This protein binds this small molecule.
Small molecule (SMILES): O=C(O)c1cc(O)c(O)c(O)c1

Sequence of chain 1.B:
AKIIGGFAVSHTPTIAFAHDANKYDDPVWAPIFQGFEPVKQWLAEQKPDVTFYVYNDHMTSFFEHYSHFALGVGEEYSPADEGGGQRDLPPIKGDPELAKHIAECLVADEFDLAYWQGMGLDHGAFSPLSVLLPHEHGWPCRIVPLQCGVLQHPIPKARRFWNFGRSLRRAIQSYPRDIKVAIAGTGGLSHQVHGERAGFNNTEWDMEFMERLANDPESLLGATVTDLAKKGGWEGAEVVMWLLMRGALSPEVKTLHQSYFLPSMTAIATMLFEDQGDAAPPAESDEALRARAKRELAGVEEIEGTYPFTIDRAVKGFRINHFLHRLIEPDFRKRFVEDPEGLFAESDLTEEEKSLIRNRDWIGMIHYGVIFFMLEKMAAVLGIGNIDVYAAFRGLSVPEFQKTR

Binding-site contacts:
Ligand atom CAL contacts residue PRO14 of chain 1.B at 3.6 Å (hydrophobic).
Ligand atom OAC contacts residue PRO14 of chain 1.B at 3.8 Å.
Ligand atom OAB contacts residue THR13 of chain 1.B at 3.0 Å.
Ligand atom CAK contacts residue THR13 of chain 1.B at 3.6 Å.
Ligand atom OAE contacts residue PHE374 of chain 1.A at 3.9 Å.
Ligand atom CAF contacts residue TYR391 of chain 1.A at 3.8 Å (hydrophobic).
Ligand atom OAA contacts residue MET266 of chain 1.B at 4.1 Å.
Ligand atom CAG contacts residue PRO14 of chain 1.B at 3.9 Å (hydrophobic).
Ligand atom OAB contacts residue MET266 of chain 1.B at 3.7 Å.
Ligand atom CAK contacts residue PRO14 of chain 1.B at 3.7 Å (hydrophobic).
Ligand atom CAH contacts residue THR13 of chain 1.B at 3.6 Å.
Ligand atom CAI contacts residue PRO14 of chain 1.B at 3.4 Å (hydrophobic).
Ligand atom CAJ contacts residue HIS192 of chain 1.B at 4.0 Å.
Ligand atom OAB contacts residue TYR412 of chain 1.A at 3.5 Å (h-bond).
Ligand atom CAH contacts residue TYR412 of chain 1.A at 3.4 Å (hydrophobic).
Ligand atom OAD contacts residue HIS192 of chain 1.B at 3.3 Å (h-bond).
Ligand atom CAG contacts residue THR267 of chain 1.B at 3.2 Å.
Ligand atom OAC contacts residue HIS124 of chain 1.B at 3.6 Å.
Ligand atom OAD contacts residue GLU239 of chain 1.B at 3.9 Å.
Ligand atom CAI contacts residue HIS124 of chain 1.B at 4.0 Å.
Ligand atom CAF contacts residue PRO14 of chain 1.B at 3.5 Å (hydrophobic).
Ligand atom CAH contacts residue TYR391 of chain 1.A at 3.7 Å (hydrophobic).
Ligand atom OAA contacts residue ASN387 of chain 1.A at 3.6 Å.
Ligand atom CAL contacts residue HIS124 of chain 1.B at 3.9 Å.
Ligand atom OAB contacts residue THR267 of chain 1.B at 2.5 Å (h-bond).
Ligand atom OAE contacts residue HIS124 of chain 1.B at 3.2 Å (h-bond).
Ligand atom CAK contacts residue THR267 of chain 1.B at 3.7 Å.
Ligand atom CAI contacts residue GLU377 of chain 1.A at 3.3 Å.
Ligand atom OAC contacts residue GLU377 of chain 1.A at 2.3 Å (salt-bridge).
Ligand atom CAJ contacts residue PRO14 of chain 1.B at 3.9 Å (hydrophobic).
Ligand atom CAF contacts residue ASN387 of chain 1.A at 3.9 Å.
Ligand atom OAE contacts residue HIS59 of chain 1.B at 3.3 Å (h-bond).
Ligand atom OAA contacts residue TYR412 of chain 1.A at 2.5 Å (h-bond).
Ligand atom OAE contacts residue FE21 of chain 1.E at 3.9 Å.
Ligand atom OAA contacts residue TYR391 of chain 1.A at 2.7 Å (h-bond).
Ligand atom OAC contacts residue PHE374 of chain 1.A at 3.9 Å.
Ligand atom CAH contacts residue THR267 of chain 1.B at 3.4 Å.
Ligand atom CAG contacts residue THR13 of chain 1.B at 3.5 Å.
Ligand atom CAF contacts residue GLU377 of chain 1.A at 3.4 Å.
Ligand atom CAG contacts residue HIS192 of chain 1.B at 4.1 Å.

Sequence of chain 1.A:
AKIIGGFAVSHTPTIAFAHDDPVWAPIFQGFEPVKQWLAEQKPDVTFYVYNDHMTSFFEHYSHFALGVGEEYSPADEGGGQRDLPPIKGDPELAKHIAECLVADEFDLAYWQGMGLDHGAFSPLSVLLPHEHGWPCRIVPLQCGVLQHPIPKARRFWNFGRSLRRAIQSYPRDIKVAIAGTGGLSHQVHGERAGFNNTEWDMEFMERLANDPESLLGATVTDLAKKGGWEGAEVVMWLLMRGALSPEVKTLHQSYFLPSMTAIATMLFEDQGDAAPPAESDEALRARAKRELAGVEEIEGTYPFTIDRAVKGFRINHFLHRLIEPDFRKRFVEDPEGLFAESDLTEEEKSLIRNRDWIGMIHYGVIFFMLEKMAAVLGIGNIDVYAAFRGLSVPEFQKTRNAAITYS